Binding-site contacts:
Ligand atom C contacts residue ARG167 of chain 3.A at 3.2 Å.
Ligand atom N contacts residue THR168 of chain 3.A at 3.9 Å.
Ligand atom OD2 contacts residue PRO268 of chain 3.A at 3.3 Å.
Ligand atom CG contacts residue LYS84 of chain 2.A at 4.4 Å.
Ligand atom CB contacts residue GLN231 of chain 3.A at 3.9 Å.
Ligand atom O contacts residue HIS134 of chain 3.A at 3.9 Å.
Ligand atom C contacts residue PCT1 of chain 3.F at 3.7 Å.
Ligand atom CA contacts residue THR168 of chain 3.A at 4.2 Å.
Ligand atom CG contacts residue LEU267 of chain 3.A at 3.7 Å (hydrophobic).
Ligand atom O contacts residue ARG105 of chain 3.A at 2.9 Å (salt-bridge).
Ligand atom N contacts residue PCT1 of chain 3.F at 2.9 Å.
Ligand atom CG contacts residue ARG229 of chain 3.A at 3.4 Å.
Ligand atom N contacts residue HIS134 of chain 3.A at 4.4 Å.
Ligand atom C contacts residue HIS134 of chain 3.A at 3.8 Å.
Ligand atom OD2 contacts residue LEU267 of chain 3.A at 2.6 Å (h-bond).
Ligand atom OD1 contacts residue GLN231 of chain 3.A at 2.7 Å (h-bond).
Ligand atom CA contacts residue LEU267 of chain 3.A at 4.4 Å (hydrophobic).
Ligand atom OD2 contacts residue ARG229 of chain 3.A at 4.0 Å.
Ligand atom C contacts residue ARG105 of chain 3.A at 4.0 Å.
Ligand atom N contacts residue LEU267 of chain 3.A at 3.3 Å (h-bond).
Ligand atom OD1 contacts residue ARG229 of chain 3.A at 2.5 Å (salt-bridge).
Ligand atom CB contacts residue PCT1 of chain 3.F at 3.7 Å.
Ligand atom C contacts residue LYS84 of chain 2.A at 4.1 Å.
Ligand atom O contacts residue PCT1 of chain 3.F at 2.8 Å (h-bond).
Ligand atom CB contacts residue ARG229 of chain 3.A at 3.7 Å.
Ligand atom O contacts residue ARG167 of chain 3.A at 3.2 Å (salt-bridge).
Ligand atom CB contacts residue LEU267 of chain 3.A at 4.2 Å (hydrophobic).
Ligand atom CG contacts residue PCT1 of chain 3.F at 4.4 Å.
Ligand atom OD1 contacts residue PRO268 of chain 3.A at 4.4 Å.
Ligand atom N contacts residue PRO266 of chain 3.A at 4.1 Å.
Ligand atom CG contacts residue PRO268 of chain 3.A at 3.8 Å (hydrophobic).
Ligand atom CA contacts residue PCT1 of chain 3.F at 3.8 Å.
Ligand atom CB contacts residue PRO268 of chain 3.A at 4.4 Å (hydrophobic).
Ligand atom CA contacts residue LYS84 of chain 2.A at 4.3 Å.
Ligand atom O contacts residue LYS84 of chain 2.A at 3.6 Å (salt-bridge).
Ligand atom OXT contacts residue HIS134 of chain 3.A at 3.7 Å.
Ligand atom CG contacts residue GLN231 of chain 3.A at 3.5 Å.
Ligand atom CB contacts residue LYS84 of chain 2.A at 3.4 Å.
Ligand atom OD2 contacts residue PCT1 of chain 3.F at 4.1 Å.
Ligand atom OXT contacts residue ARG167 of chain 3.A at 2.5 Å.

Sequence of chain 2.A:
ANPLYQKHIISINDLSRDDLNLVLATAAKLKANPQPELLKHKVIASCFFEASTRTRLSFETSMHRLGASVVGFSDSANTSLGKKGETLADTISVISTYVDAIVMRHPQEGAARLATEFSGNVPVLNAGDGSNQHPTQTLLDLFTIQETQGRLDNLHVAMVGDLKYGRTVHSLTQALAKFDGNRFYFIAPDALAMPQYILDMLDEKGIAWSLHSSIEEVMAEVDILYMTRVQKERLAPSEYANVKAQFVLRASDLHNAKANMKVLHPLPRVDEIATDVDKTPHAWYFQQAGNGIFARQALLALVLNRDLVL

Sequence of chain 3.A:
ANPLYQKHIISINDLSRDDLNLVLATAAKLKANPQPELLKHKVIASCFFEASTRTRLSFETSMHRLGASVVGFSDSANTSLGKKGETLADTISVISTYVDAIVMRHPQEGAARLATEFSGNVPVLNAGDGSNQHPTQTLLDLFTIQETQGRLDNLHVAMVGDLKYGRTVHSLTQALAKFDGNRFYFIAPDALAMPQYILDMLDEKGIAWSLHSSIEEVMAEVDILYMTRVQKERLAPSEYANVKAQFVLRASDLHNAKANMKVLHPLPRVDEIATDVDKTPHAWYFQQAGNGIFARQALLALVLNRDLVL

The protein below binds the small molecule below.
Small molecule (SMILES): N[C@@H](CC(=O)O)C(=O)O